A protein and the small-molecule ligand that binds it are described below.
Small molecule (SMILES): O=C(c1cc(=O)[nH]c2ccccc12)N1CCN(c2ccc(Cl)c(Cl)c2)C[C@@H]1CN1CCOCC1

Sequence of chain 2.B:
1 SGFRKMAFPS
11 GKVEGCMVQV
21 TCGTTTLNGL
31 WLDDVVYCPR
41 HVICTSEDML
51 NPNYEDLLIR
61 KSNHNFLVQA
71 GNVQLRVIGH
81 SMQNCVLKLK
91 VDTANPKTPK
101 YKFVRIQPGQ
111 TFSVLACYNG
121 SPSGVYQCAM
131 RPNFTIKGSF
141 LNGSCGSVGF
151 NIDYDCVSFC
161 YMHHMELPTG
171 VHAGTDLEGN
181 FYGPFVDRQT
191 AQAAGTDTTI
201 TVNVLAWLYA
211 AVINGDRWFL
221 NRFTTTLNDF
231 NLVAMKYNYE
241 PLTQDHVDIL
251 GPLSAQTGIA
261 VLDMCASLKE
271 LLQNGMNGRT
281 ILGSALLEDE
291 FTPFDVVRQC

Sequence of chain 1.A:
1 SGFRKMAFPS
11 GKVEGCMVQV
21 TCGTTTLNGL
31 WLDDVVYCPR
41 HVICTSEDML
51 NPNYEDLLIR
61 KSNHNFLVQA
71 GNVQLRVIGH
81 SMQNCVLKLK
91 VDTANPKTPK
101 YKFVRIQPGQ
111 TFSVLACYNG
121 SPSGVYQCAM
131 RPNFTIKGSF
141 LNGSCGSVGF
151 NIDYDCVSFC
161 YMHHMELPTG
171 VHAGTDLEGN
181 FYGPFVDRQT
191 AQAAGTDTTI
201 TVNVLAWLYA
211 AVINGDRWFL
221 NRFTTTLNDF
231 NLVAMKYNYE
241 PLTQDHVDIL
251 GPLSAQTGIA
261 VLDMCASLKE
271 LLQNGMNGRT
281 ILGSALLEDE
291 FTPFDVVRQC

Binding-site contacts:
Ligand atom N1 contacts residue PHE140 of chain 2.B at 3.5 Å (h-bond).
Ligand atom C6 contacts residue ASN142 of chain 2.B at 3.8 Å.
Ligand atom C7 contacts residue HIS163 of chain 2.B at 3.6 Å.
Ligand atom CL1 contacts residue ARG188 of chain 2.B at 3.9 Å.
Ligand atom O2 contacts residue CYS145 of chain 2.B at 3.8 Å.
Ligand atom C3 contacts residue GLU166 of chain 2.B at 3.7 Å.
Ligand atom C19 contacts residue HIS41 of chain 2.B at 3.6 Å.
Ligand atom CL2 contacts residue ASP187 of chain 2.B at 3.6 Å.
Ligand atom O1 contacts residue GLU166 of chain 2.B at 3.5 Å.
Ligand atom CL1 contacts residue ASP187 of chain 2.B at 3.2 Å.
Ligand atom C8 contacts residue SER144 of chain 2.B at 3.6 Å.
Ligand atom C10 contacts residue CYS145 of chain 2.B at 3.9 Å (hydrophobic).
Ligand atom C17 contacts residue HIS41 of chain 2.B at 3.8 Å.
Ligand atom CL1 contacts residue HIS41 of chain 2.B at 3.6 Å.
Ligand atom O2 contacts residue ASN142 of chain 2.B at 3.4 Å (h-bond).
Ligand atom O1 contacts residue SER144 of chain 2.B at 3.7 Å.
Ligand atom C2 contacts residue GLU166 of chain 2.B at 3.5 Å.
Ligand atom CL1 contacts residue TYR54 of chain 2.B at 3.5 Å.
Ligand atom C5 contacts residue ASN142 of chain 2.B at 3.4 Å.
Ligand atom C3 contacts residue LEU141 of chain 2.B at 3.7 Å (hydrophobic).
Ligand atom C4 contacts residue ASN142 of chain 2.B at 3.6 Å.
Ligand atom O1 contacts residue HIS163 of chain 2.B at 2.6 Å (h-bond).
Ligand atom C20 contacts residue HIS41 of chain 2.B at 3.8 Å.
Ligand atom C7 contacts residue LEU141 of chain 2.B at 3.9 Å (hydrophobic).
Ligand atom N1 contacts residue GLU166 of chain 2.B at 2.9 Å (salt-bridge).
Ligand atom C7 contacts residue GLU166 of chain 2.B at 3.7 Å.
Ligand atom C8 contacts residue LEU141 of chain 2.B at 3.7 Å (hydrophobic).
Ligand atom C18 contacts residue HIS41 of chain 2.B at 3.6 Å.
Ligand atom C16 contacts residue HIS41 of chain 2.B at 3.9 Å.
Ligand atom C9 contacts residue LEU141 of chain 2.B at 3.6 Å (hydrophobic).
Ligand atom C3 contacts residue ASN142 of chain 2.B at 3.9 Å.
Ligand atom C4 contacts residue LEU141 of chain 2.B at 3.7 Å (hydrophobic).
Ligand atom O1 contacts residue PHE140 of chain 2.B at 3.2 Å.
Ligand atom O1 contacts residue HIS172 of chain 2.B at 3.4 Å.
Ligand atom C23 contacts residue GLU166 of chain 2.B at 3.8 Å.
Ligand atom C17 contacts residue MET49 of chain 2.B at 3.5 Å (hydrophobic).
Ligand atom O2 contacts residue GLY143 of chain 2.B at 2.9 Å (h-bond).
Ligand atom C20 contacts residue HIS164 of chain 2.B at 3.7 Å.
Ligand atom O2 contacts residue LEU141 of chain 2.B at 3.9 Å.
Ligand atom C7 contacts residue SER144 of chain 2.B at 3.7 Å.